Sequence of chain 1.F:
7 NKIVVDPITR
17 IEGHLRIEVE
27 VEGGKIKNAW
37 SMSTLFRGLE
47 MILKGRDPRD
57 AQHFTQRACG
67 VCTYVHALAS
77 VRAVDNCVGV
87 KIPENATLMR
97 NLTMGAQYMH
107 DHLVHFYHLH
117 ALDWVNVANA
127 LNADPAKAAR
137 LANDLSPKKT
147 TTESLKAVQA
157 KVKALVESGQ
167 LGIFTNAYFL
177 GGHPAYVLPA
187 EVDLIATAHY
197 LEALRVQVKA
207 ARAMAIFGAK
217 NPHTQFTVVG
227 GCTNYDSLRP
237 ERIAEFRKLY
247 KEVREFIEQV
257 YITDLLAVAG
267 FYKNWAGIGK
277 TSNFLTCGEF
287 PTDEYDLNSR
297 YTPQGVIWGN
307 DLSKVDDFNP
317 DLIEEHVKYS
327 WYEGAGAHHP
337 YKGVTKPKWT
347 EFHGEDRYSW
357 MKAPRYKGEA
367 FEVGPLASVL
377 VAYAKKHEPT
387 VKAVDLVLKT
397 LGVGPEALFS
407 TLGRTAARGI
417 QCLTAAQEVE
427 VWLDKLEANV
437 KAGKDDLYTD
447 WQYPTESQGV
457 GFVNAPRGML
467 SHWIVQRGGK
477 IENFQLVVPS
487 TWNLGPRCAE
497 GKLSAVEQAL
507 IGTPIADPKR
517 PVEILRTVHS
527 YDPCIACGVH

Binding-site contacts:
Ligand atom N2 contacts residue ARG463 of chain 1.F at 3.2 Å (salt-bridge).
Ligand atom C3 contacts residue HIS72 of chain 1.F at 3.6 Å.
Ligand atom C2 contacts residue ARG463 of chain 1.F at 3.7 Å.
Ligand atom N1 contacts residue ARG463 of chain 1.F at 3.9 Å.
Ligand atom O3 contacts residue VAL484 of chain 1.F at 3.5 Å.
Ligand atom C1 contacts residue CYS530 of chain 1.F at 3.9 Å (hydrophobic).
Ligand atom N1 contacts residue VAL484 of chain 1.F at 3.7 Å.
Ligand atom C3 contacts residue CYS68 of chain 1.F at 3.4 Å (hydrophobic).
Ligand atom N1 contacts residue SER486 of chain 1.F at 2.8 Å (h-bond).
Ligand atom N2 contacts residue ALA461 of chain 1.F at 3.5 Å.
Ligand atom O3 contacts residue LEU466 of chain 1.F at 3.3 Å.
Ligand atom N2 contacts residue PRO462 of chain 1.F at 3.6 Å.
Ligand atom C1 contacts residue O1 of chain 1.GA at 3.0 Å.
Ligand atom C3 contacts residue VAL484 of chain 1.F at 3.0 Å (hydrophobic).
Ligand atom C2 contacts residue CYS533 of chain 1.F at 3.9 Å (hydrophobic).
Ligand atom O3 contacts residue ALA461 of chain 1.F at 3.5 Å.
Ligand atom C2 contacts residue ALA461 of chain 1.F at 3.9 Å (hydrophobic).
Ligand atom FE contacts residue O1 of chain 1.GA at 2.1 Å.
Ligand atom N1 contacts residue O1 of chain 1.GA at 4.0 Å.
Ligand atom FE contacts residue CYS533 of chain 1.F at 2.2 Å.
Ligand atom C2 contacts residue O1 of chain 1.GA at 2.5 Å.
Ligand atom N1 contacts residue PRO485 of chain 1.F at 3.2 Å.
Ligand atom O3 contacts residue VAL71 of chain 1.F at 3.6 Å.
Ligand atom C1 contacts residue SER486 of chain 1.F at 3.8 Å.
Ligand atom N1 contacts residue CYS533 of chain 1.F at 3.6 Å.
Ligand atom C3 contacts residue CYS533 of chain 1.F at 3.0 Å (hydrophobic).
Ligand atom C1 contacts residue ARG463 of chain 1.F at 3.8 Å.
Ligand atom C1 contacts residue VAL484 of chain 1.F at 3.6 Å (hydrophobic).
Ligand atom N1 contacts residue CYS530 of chain 1.F at 4.0 Å.
Ligand atom C1 contacts residue PRO485 of chain 1.F at 3.4 Å (hydrophobic).
Ligand atom O3 contacts residue PRO485 of chain 1.F at 3.5 Å.
Ligand atom FE contacts residue NI1 of chain 1.DA at 2.9 Å.
Ligand atom C2 contacts residue CYS68 of chain 1.F at 2.7 Å (hydrophobic).
Ligand atom C2 contacts residue NI1 of chain 1.DA at 3.9 Å.
Ligand atom O3 contacts residue HIS72 of chain 1.F at 3.7 Å.
Ligand atom N2 contacts residue O1 of chain 1.GA at 3.2 Å (h-bond).
Ligand atom FE contacts residue CYS68 of chain 1.F at 2.2 Å.
Ligand atom C3 contacts residue PRO485 of chain 1.F at 3.6 Å (hydrophobic).
Ligand atom N2 contacts residue CYS68 of chain 1.F at 3.2 Å.
Ligand atom C1 contacts residue CYS533 of chain 1.F at 3.0 Å (hydrophobic).

This small molecule binds to this protein.
Small molecule (SMILES): N#C[Fe](=C=O)C#N